The protein below binds the small molecule below.
Small molecule (SMILES): O=C(O)c1ccc(B(O)O)cc1NS(=O)(=O)c1cc(S(=O)(=O)c2ccccc2)cs1

Binding-site contacts:
Ligand atom C6 contacts residue SER61 of chain 1.A at 3.6 Å.
Ligand atom O02 contacts residue GLN117 of chain 1.A at 2.8 Å.
Ligand atom C15 contacts residue ASN286 of chain 1.A at 4.0 Å.
Ligand atom O3 contacts residue ALA315 of chain 1.A at 3.5 Å (h-bond).
Ligand atom O5 contacts residue THR316 of chain 1.A at 3.5 Å (h-bond).
Ligand atom S2 contacts residue ASN340 of chain 1.A at 3.9 Å.
Ligand atom C9 contacts residue ALA315 of chain 1.A at 3.6 Å (hydrophobic).
Ligand atom O1 contacts residue GLY60 of chain 1.A at 4.0 Å.
Ligand atom C14 contacts residue LEU116 of chain 1.A at 3.9 Å (hydrophobic).
Ligand atom O5 contacts residue ASN340 of chain 1.A at 3.0 Å (h-bond).
Ligand atom C14 contacts residue LEU290 of chain 1.A at 3.5 Å (hydrophobic).
Ligand atom C01 contacts residue ASN149 of chain 1.A at 3.6 Å.
Ligand atom S1 contacts residue TYR218 of chain 1.A at 3.7 Å.
Ligand atom C8 contacts residue GLY317 of chain 1.A at 4.0 Å.
Ligand atom N1 contacts residue ASN149 of chain 1.A at 3.8 Å.
Ligand atom O1 contacts residue SER61 of chain 1.A at 2.4 Å (h-bond).
Ligand atom N1 contacts residue TYR218 of chain 1.A at 3.2 Å.
Ligand atom C2 contacts residue SER61 of chain 1.A at 3.1 Å.
Ligand atom O01 contacts residue GLN117 of chain 1.A at 3.9 Å.
Ligand atom O6 contacts residue ASN340 of chain 1.A at 3.9 Å.
Ligand atom C5 contacts residue ASN149 of chain 1.A at 3.9 Å.
Ligand atom C2 contacts residue ALA315 of chain 1.A at 3.7 Å (hydrophobic).
Ligand atom O3 contacts residue THR316 of chain 1.A at 3.5 Å.
Ligand atom O01 contacts residue ASN149 of chain 1.A at 3.9 Å.
Ligand atom O5 contacts residue ALA315 of chain 1.A at 3.5 Å.
Ligand atom C4 contacts residue ASN149 of chain 1.A at 3.3 Å.
Ligand atom O2 contacts residue SER61 of chain 1.A at 2.4 Å (h-bond).
Ligand atom B contacts residue TYR147 of chain 1.A at 3.4 Å.
Ligand atom O4 contacts residue TYR218 of chain 1.A at 3.2 Å.
Ligand atom C1 contacts residue SER61 of chain 1.A at 2.5 Å.
Ligand atom C01 contacts residue GLN117 of chain 1.A at 3.7 Å.
Ligand atom C2 contacts residue TYR218 of chain 1.A at 3.9 Å (hydrophobic).
Ligand atom O4 contacts residue VAL208 of chain 1.A at 3.7 Å.
Ligand atom O1 contacts residue ALA315 of chain 1.A at 2.7 Å (h-bond).
Ligand atom C3 contacts residue ASN149 of chain 1.A at 3.4 Å.
Ligand atom C9 contacts residue THR316 of chain 1.A at 3.7 Å.
Ligand atom O2 contacts residue TYR147 of chain 1.A at 2.6 Å (h-bond).
Ligand atom B contacts residue SER61 of chain 1.A at 1.4 Å.
Ligand atom O3 contacts residue TYR218 of chain 1.A at 3.3 Å.
Ligand atom O1 contacts residue GLY314 of chain 1.A at 3.6 Å.

Sequence of chain 1.A:
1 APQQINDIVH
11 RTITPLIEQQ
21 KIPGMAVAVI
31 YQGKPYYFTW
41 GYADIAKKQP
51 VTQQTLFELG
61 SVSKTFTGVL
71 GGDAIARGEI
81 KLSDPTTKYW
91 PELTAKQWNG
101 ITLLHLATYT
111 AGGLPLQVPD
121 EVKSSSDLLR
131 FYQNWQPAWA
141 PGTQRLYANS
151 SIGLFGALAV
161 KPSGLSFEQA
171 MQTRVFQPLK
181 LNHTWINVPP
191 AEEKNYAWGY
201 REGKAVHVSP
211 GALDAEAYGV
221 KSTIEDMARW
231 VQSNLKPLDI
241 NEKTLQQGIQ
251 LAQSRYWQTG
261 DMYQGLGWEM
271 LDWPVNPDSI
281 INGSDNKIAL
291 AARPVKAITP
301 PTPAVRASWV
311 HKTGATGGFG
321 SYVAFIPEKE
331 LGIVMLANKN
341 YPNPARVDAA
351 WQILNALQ